Sequence of chain 1.E:
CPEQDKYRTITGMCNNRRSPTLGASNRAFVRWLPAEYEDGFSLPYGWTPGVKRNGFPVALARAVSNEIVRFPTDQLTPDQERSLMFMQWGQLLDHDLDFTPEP

Sequence of chain 1.F:
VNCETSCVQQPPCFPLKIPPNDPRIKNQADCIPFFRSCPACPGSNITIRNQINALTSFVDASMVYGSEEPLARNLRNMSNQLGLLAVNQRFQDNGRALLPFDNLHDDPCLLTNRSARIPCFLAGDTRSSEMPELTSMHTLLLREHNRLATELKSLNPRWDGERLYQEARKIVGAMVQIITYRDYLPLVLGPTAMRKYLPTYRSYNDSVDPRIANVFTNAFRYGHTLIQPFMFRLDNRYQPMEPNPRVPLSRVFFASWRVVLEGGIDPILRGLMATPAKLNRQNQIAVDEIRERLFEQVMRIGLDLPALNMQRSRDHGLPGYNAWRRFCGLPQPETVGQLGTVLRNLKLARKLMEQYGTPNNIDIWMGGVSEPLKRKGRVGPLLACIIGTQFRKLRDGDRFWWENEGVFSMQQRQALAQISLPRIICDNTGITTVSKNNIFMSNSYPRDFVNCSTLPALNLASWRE

Binding-site contacts:
Ligand atom C04 contacts residue PHE99 of chain 1.E at 3.5 Å (hydrophobic).
Ligand atom C10 contacts residue HEM1 of chain 1.OA at 3.5 Å.
Ligand atom N18 contacts residue PHE99 of chain 1.E at 3.9 Å.
Ligand atom C06 contacts residue HEM1 of chain 1.OA at 3.5 Å.
Ligand atom N21 contacts residue GLN91 of chain 1.E at 4.0 Å.
Ligand atom C01 contacts residue ARG128 of chain 1.F at 3.6 Å.
Ligand atom N23 contacts residue ARG128 of chain 1.F at 3.9 Å.
Ligand atom N17 contacts residue HEM1 of chain 1.OA at 3.2 Å.
Ligand atom C11 contacts residue HEM1 of chain 1.OA at 3.7 Å.
Ligand atom N20 contacts residue GLU131 of chain 1.F at 4.0 Å.
Ligand atom C11 contacts residue ARG128 of chain 1.F at 4.0 Å.
Ligand atom O24 contacts residue PHE296 of chain 1.F at 3.9 Å.
Ligand atom C01 contacts residue THR127 of chain 1.F at 3.2 Å.
Ligand atom C13 contacts residue ARG128 of chain 1.F at 3.6 Å.
Ligand atom C13 contacts residue HIS95 of chain 1.E at 3.8 Å.
Ligand atom N19 contacts residue ARG128 of chain 1.F at 3.1 Å (salt-bridge).
Ligand atom N22 contacts residue THR127 of chain 1.F at 3.8 Å.
Ligand atom C02 contacts residue ARG128 of chain 1.F at 3.8 Å.
Ligand atom C02 contacts residue THR127 of chain 1.F at 3.0 Å.
Ligand atom N20 contacts residue HIS95 of chain 1.E at 3.4 Å (h-bond).
Ligand atom N21 contacts residue HEM1 of chain 1.OA at 3.3 Å (h-bond).
Ligand atom N23 contacts residue HEM1 of chain 1.OA at 2.7 Å (h-bond).
Ligand atom C12 contacts residue PHE99 of chain 1.E at 3.7 Å (hydrophobic).
Ligand atom C14 contacts residue ARG128 of chain 1.F at 3.7 Å.
Ligand atom O24 contacts residue HEM1 of chain 1.OA at 3.8 Å.
Ligand atom C15 contacts residue THR127 of chain 1.F at 3.9 Å.
Ligand atom C10 contacts residue ARG128 of chain 1.F at 3.8 Å.
Ligand atom C07 contacts residue PHE99 of chain 1.E at 3.6 Å (hydrophobic).
Ligand atom N20 contacts residue HEM1 of chain 1.OA at 3.2 Å.
Ligand atom N22 contacts residue PHE99 of chain 1.E at 3.8 Å.
Ligand atom N18 contacts residue THR127 of chain 1.F at 3.1 Å (h-bond).
Ligand atom C13 contacts residue HEM1 of chain 1.OA at 3.3 Å.
Ligand atom C01 contacts residue PHE255 of chain 1.F at 3.7 Å (hydrophobic).
Ligand atom N19 contacts residue HEM1 of chain 1.OA at 3.1 Å.
Ligand atom N20 contacts residue GLN91 of chain 1.E at 3.0 Å (h-bond).
Ligand atom N17 contacts residue GLU131 of chain 1.F at 3.2 Å (salt-bridge).
Ligand atom C03 contacts residue PHE255 of chain 1.F at 3.6 Å (hydrophobic).
Ligand atom C03 contacts residue ARG128 of chain 1.F at 3.9 Å.
Ligand atom C14 contacts residue HEM1 of chain 1.OA at 3.5 Å.
Ligand atom N21 contacts residue HIS95 of chain 1.E at 2.9 Å (h-bond).

The protein below binds the small molecule below.
Small molecule (SMILES): Cn1ccc(-c2cccc(COc3cc(N)nc4nn[nH]c34)c2)n1